A small-molecule ligand and the protein it binds are described below.
Small molecule (SMILES): CCCCCCCCCC[n+]1ccn(CC(P(=O)([O-])O)P(=O)(O)O)c1

Sequence of chain 1.F:
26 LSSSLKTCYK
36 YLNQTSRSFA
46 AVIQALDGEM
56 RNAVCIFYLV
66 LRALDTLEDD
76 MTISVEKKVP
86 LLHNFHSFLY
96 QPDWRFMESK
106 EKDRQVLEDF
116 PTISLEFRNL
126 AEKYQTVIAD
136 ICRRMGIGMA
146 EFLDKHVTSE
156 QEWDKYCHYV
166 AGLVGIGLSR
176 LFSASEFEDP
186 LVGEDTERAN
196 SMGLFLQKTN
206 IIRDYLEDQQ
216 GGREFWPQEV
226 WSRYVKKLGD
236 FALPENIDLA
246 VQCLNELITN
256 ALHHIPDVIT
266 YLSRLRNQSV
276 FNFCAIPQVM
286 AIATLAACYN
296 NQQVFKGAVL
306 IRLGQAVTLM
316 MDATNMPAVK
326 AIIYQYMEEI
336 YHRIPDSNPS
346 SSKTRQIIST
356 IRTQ

Binding-site contacts:
Ligand atom CAH contacts residue GLN202 of chain 1.F at 3.9 Å.
Ligand atom CAS contacts residue ASN205 of chain 1.F at 3.7 Å.
Ligand atom OAG contacts residue TYR63 of chain 1.F at 2.8 Å (h-bond).
Ligand atom OAF contacts residue SER41 of chain 1.F at 4.0 Å.
Ligand atom CAR contacts residue ALA166 of chain 1.F at 3.9 Å (hydrophobic).
Ligand atom CAM contacts residue GLY170 of chain 1.F at 3.7 Å.
Ligand atom CAA contacts residue GLY170 of chain 1.F at 3.7 Å.
Ligand atom OAC contacts residue SER43 of chain 1.F at 4.0 Å.
Ligand atom CAO contacts residue VAL169 of chain 1.F at 3.6 Å (hydrophobic).
Ligand atom OAF contacts residue PHE44 of chain 1.F at 3.1 Å.
Ligand atom CAP contacts residue VAL169 of chain 1.F at 3.8 Å (hydrophobic).
Ligand atom CAP contacts residue ALA166 of chain 1.F at 4.1 Å (hydrophobic).
Ligand atom NAV contacts residue ASN205 of chain 1.F at 3.9 Å.
Ligand atom OAE contacts residue ARG42 of chain 1.F at 3.0 Å (salt-bridge).
Ligand atom CAH contacts residue ASN205 of chain 1.F at 4.1 Å.
Ligand atom PAX contacts residue ARG42 of chain 1.F at 4.2 Å.
Ligand atom PAY contacts residue SER41 of chain 1.F at 4.0 Å.
Ligand atom CAN contacts residue LEU201 of chain 1.F at 3.7 Å (hydrophobic).
Ligand atom CAR contacts residue GLN202 of chain 1.F at 3.8 Å.
Ligand atom OAF contacts residue SER43 of chain 1.F at 2.8 Å.
Ligand atom OAF contacts residue ARG42 of chain 1.F at 4.1 Å.
Ligand atom CAM contacts residue GLY198 of chain 1.F at 4.0 Å.
Ligand atom OAG contacts residue SER41 of chain 1.F at 3.0 Å (h-bond).
Ligand atom CAK contacts residue LEU173 of chain 1.F at 4.0 Å (hydrophobic).
Ligand atom PAY contacts residue ARG42 of chain 1.F at 4.1 Å.
Ligand atom CAU contacts residue PHE44 of chain 1.F at 4.0 Å (hydrophobic).
Ligand atom PAY contacts residue SER43 of chain 1.F at 4.0 Å.
Ligand atom OAG contacts residue PHE44 of chain 1.F at 3.8 Å.
Ligand atom OAD contacts residue ARG42 of chain 1.F at 3.4 Å (salt-bridge).
Ligand atom CAA contacts residue LEU173 of chain 1.F at 3.9 Å (hydrophobic).
Ligand atom OAC contacts residue ARG42 of chain 1.F at 3.3 Å (salt-bridge).
Ligand atom CAQ contacts residue LEU201 of chain 1.F at 3.5 Å (hydrophobic).
Ligand atom CAL contacts residue LEU173 of chain 1.F at 3.6 Å (hydrophobic).
Ligand atom OAB contacts residue ASN205 of chain 1.F at 3.2 Å (h-bond).
Ligand atom PAY contacts residue TYR63 of chain 1.F at 4.1 Å.
Ligand atom CAS contacts residue GLN202 of chain 1.F at 3.7 Å.
Ligand atom CAN contacts residue GLY198 of chain 1.F at 3.7 Å.
Ligand atom PAY contacts residue PHE44 of chain 1.F at 4.0 Å.
Ligand atom OAD contacts residue SER43 of chain 1.F at 3.7 Å.
Ligand atom OAC contacts residue SER41 of chain 1.F at 4.0 Å.